Binding-site contacts:
Ligand atom O3A contacts residue GLY111 of chain 1.C at 3.3 Å.
Ligand atom O3' contacts residue SER99 of chain 1.C at 3.0 Å (h-bond).
Ligand atom N7 contacts residue ASN44 of chain 1.C at 3.4 Å.
Ligand atom N3 contacts residue ILE83 of chain 1.C at 3.5 Å.
Ligand atom O1B contacts residue MG1 of chain 1.K at 2.1 Å.
Ligand atom O2A contacts residue LYS115 of chain 1.C at 2.8 Å (salt-bridge).
Ligand atom O3' contacts residue SER98 of chain 1.C at 3.5 Å (h-bond).
Ligand atom N3B contacts residue GLY111 of chain 1.C at 3.0 Å (h-bond).
Ligand atom O1B contacts residue LYS100 of chain 1.C at 2.9 Å (salt-bridge).
Ligand atom O3G contacts residue GLY108 of chain 1.C at 3.4 Å.
Ligand atom C2 contacts residue ALA48 of chain 1.C at 3.2 Å (hydrophobic).
Ligand atom O3G contacts residue MSE109 of chain 1.C at 2.7 Å (h-bond).
Ligand atom N3B contacts residue MSE109 of chain 1.C at 3.0 Å (h-bond).
Ligand atom O1G contacts residue GLY113 of chain 1.C at 2.6 Å (h-bond).
Ligand atom O2B contacts residue LYS100 of chain 1.C at 3.4 Å.
Ligand atom C5' contacts residue ALA91 of chain 1.C at 3.5 Å (hydrophobic).
Ligand atom N3B contacts residue TYR110 of chain 1.C at 3.3 Å (h-bond).
Ligand atom C5' contacts residue LYS115 of chain 1.C at 3.4 Å.
Ligand atom O3G contacts residue LYS429 of chain 1.C at 2.5 Å (salt-bridge).
Ligand atom N3B contacts residue MG1 of chain 1.K at 3.5 Å.
Ligand atom O3A contacts residue MG1 of chain 1.K at 3.2 Å.
Ligand atom O2A contacts residue VAL114 of chain 1.C at 3.3 Å.
Ligand atom O1G contacts residue GLY111 of chain 1.C at 3.1 Å (h-bond).
Ligand atom PB contacts residue MG1 of chain 1.K at 3.0 Å.
Ligand atom O2B contacts residue SER98 of chain 1.C at 2.6 Å (h-bond).
Ligand atom O2' contacts residue PHE9 of chain 1.D at 3.4 Å.
Ligand atom PA contacts residue MG1 of chain 1.K at 3.1 Å.
Ligand atom O1B contacts residue ASN44 of chain 1.C at 3.0 Å (h-bond).
Ligand atom O2' contacts residue SER99 of chain 1.C at 2.9 Å (h-bond).
Ligand atom O2G contacts residue MG1 of chain 1.K at 2.0 Å.
Ligand atom O1A contacts residue VAL114 of chain 1.C at 3.3 Å (h-bond).
Ligand atom O3G contacts residue TYR110 of chain 1.C at 3.0 Å (h-bond).
Ligand atom O1A contacts residue ASN44 of chain 1.C at 2.8 Å (h-bond).
Ligand atom O1G contacts residue LEU112 of chain 1.C at 2.6 Å (h-bond).
Ligand atom PG contacts residue MG1 of chain 1.K at 3.2 Å.
Ligand atom N1 contacts residue ALA48 of chain 1.C at 3.2 Å.
Ligand atom N1 contacts residue THR172 of chain 1.C at 3.5 Å (h-bond).
Ligand atom N6 contacts residue ASP78 of chain 1.C at 3.0 Å (salt-bridge).
Ligand atom O1A contacts residue MG1 of chain 1.K at 2.0 Å.
Ligand atom O1G contacts residue TYR110 of chain 1.C at 3.4 Å.

Sequence of chain 1.C:
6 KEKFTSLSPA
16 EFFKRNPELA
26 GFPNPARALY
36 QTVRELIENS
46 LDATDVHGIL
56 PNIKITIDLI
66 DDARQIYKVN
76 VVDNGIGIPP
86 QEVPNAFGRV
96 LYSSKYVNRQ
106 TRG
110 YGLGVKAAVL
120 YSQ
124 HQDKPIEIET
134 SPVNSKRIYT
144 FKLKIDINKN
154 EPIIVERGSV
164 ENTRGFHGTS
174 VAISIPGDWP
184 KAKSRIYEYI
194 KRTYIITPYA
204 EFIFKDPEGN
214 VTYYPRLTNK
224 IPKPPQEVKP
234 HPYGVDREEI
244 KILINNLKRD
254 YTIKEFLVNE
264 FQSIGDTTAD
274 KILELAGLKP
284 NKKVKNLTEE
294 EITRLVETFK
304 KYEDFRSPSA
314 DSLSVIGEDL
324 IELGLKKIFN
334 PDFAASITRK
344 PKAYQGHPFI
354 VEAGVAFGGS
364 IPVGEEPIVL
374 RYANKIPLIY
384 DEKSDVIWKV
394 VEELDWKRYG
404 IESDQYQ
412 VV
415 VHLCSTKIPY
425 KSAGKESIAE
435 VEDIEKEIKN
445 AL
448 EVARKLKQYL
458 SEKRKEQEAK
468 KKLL

Sequence of chain 1.D:
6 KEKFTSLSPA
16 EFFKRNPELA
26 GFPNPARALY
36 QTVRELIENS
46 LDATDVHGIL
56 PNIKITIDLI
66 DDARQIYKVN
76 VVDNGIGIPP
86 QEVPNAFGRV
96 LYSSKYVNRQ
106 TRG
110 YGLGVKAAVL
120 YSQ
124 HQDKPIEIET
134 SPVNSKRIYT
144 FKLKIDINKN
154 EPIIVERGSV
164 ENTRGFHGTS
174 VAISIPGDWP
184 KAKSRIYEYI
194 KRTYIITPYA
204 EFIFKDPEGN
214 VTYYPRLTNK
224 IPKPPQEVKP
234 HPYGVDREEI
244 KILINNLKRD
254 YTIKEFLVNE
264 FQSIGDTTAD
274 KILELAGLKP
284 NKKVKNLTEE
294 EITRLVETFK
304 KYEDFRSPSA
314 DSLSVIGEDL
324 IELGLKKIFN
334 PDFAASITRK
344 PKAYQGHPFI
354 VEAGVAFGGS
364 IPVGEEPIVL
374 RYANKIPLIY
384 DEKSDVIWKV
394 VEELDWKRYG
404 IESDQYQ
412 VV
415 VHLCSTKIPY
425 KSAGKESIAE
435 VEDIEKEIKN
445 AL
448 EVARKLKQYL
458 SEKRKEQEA

A small-molecule ligand and the protein it binds are described below.
Small molecule (SMILES): Nc1ncnc2c1ncn2[C@@H]1O[C@H](CO[P](=O)(O)O[P](=O)(O)NP(=O)(O)O)[C@@H](O)[C@H]1O